Sequence of chain 34.D:
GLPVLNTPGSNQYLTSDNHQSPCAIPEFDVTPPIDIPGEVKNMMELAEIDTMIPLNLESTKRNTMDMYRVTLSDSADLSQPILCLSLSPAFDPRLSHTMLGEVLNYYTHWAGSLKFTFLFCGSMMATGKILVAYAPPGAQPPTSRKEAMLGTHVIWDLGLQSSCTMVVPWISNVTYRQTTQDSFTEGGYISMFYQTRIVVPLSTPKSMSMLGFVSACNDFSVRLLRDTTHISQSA

Sequence of chain 35.D:
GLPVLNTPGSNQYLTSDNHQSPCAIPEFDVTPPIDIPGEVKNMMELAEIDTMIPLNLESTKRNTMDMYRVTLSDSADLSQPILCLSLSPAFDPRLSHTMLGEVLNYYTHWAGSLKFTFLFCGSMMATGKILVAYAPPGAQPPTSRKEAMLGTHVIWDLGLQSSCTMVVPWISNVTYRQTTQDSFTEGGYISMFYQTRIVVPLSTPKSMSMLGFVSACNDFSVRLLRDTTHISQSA

Binding-site contacts:
Ligand atom C13 contacts residue PHE236 of chain 34.B at 3.8 Å (hydrophobic).
Ligand atom C22 contacts residue PHE236 of chain 34.B at 3.3 Å (hydrophobic).
Ligand atom C13 contacts residue ILE108 of chain 34.B at 3.6 Å (hydrophobic).
Ligand atom C3 contacts residue ALA24 of chain 34.D at 3.6 Å (hydrophobic).
Ligand atom C8 contacts residue TYR157 of chain 34.B at 3.4 Å (hydrophobic).
Ligand atom C7 contacts residue VAL194 of chain 34.B at 3.6 Å (hydrophobic).
Ligand atom O23 contacts residue TYR110 of chain 34.B at 3.5 Å.
Ligand atom C4 contacts residue TYR157 of chain 34.B at 3.5 Å (hydrophobic).
Ligand atom C4 contacts residue ALA24 of chain 34.D at 3.9 Å (hydrophobic).
Ligand atom C25 contacts residue THR109 of chain 34.B at 3.2 Å.
Ligand atom N4 contacts residue ILE192 of chain 34.B at 3.6 Å.
Ligand atom C16 contacts residue MET130 of chain 34.B at 3.8 Å (hydrophobic).
Ligand atom C3 contacts residue TYR157 of chain 34.B at 3.4 Å (hydrophobic).
Ligand atom N3 contacts residue LEU239 of chain 34.B at 3.8 Å.
Ligand atom C1 contacts residue ILE181 of chain 34.B at 3.5 Å (hydrophobic).
Ligand atom C8 contacts residue VAL194 of chain 34.B at 3.8 Å (hydrophobic).
Ligand atom N3 contacts residue ILE192 of chain 34.B at 3.7 Å.
Ligand atom C3 contacts residue PRO179 of chain 34.B at 3.6 Å (hydrophobic).
Ligand atom C21 contacts residue TYR203 of chain 34.B at 3.7 Å (hydrophobic).
Ligand atom C10 contacts residue ILE108 of chain 34.B at 3.5 Å (hydrophobic).
Ligand atom C19 contacts residue PHE236 of chain 34.B at 3.6 Å (hydrophobic).
Ligand atom N4 contacts residue LEU239 of chain 34.B at 3.6 Å.
Ligand atom C20 contacts residue PHE236 of chain 34.B at 3.4 Å (hydrophobic).
Ligand atom C11 contacts residue PHE132 of chain 34.B at 3.5 Å (hydrophobic).
Ligand atom N6 contacts residue VAL194 of chain 34.B at 3.6 Å.
Ligand atom C22 contacts residue TYR110 of chain 34.B at 3.3 Å (hydrophobic).
Ligand atom C9 contacts residue VAL194 of chain 34.B at 3.8 Å (hydrophobic).
Ligand atom O24 contacts residue TYR110 of chain 34.B at 3.3 Å.
Ligand atom C7 contacts residue TYR157 of chain 34.B at 3.5 Å (hydrophobic).
Ligand atom C10 contacts residue PHE132 of chain 34.B at 3.7 Å (hydrophobic).
Ligand atom C19 contacts residue TYR110 of chain 34.B at 3.8 Å (hydrophobic).
Ligand atom C7 contacts residue ILE25 of chain 34.D at 3.8 Å (hydrophobic).
Ligand atom O23 contacts residue PHE236 of chain 34.B at 3.3 Å.
Ligand atom O15 contacts residue MET130 of chain 34.B at 3.8 Å.
Ligand atom C18 contacts residue TYR110 of chain 34.B at 3.8 Å (hydrophobic).
Ligand atom C12 contacts residue PHE236 of chain 34.B at 3.7 Å (hydrophobic).
Ligand atom O24 contacts residue PHE236 of chain 34.B at 3.9 Å.
Ligand atom C17 contacts residue MET130 of chain 34.B at 3.7 Å (hydrophobic).
Ligand atom O24 contacts residue THR109 of chain 34.B at 3.6 Å.
Ligand atom C1 contacts residue ILE155 of chain 34.B at 3.8 Å (hydrophobic).

A small-molecule ligand and the protein it binds are described below.
Small molecule (SMILES): CCOC(=O)c1ccc(OCCCC2CCN(c3ccc(C)nn3)CC2)cc1

Sequence of chain 34.B:
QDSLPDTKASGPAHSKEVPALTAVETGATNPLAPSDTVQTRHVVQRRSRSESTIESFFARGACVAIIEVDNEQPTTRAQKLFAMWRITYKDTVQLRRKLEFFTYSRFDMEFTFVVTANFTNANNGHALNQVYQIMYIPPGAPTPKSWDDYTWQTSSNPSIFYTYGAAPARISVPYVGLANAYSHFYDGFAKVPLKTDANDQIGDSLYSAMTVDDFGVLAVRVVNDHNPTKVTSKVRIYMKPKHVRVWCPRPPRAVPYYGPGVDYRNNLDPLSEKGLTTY